Sequence of chain 52.A:
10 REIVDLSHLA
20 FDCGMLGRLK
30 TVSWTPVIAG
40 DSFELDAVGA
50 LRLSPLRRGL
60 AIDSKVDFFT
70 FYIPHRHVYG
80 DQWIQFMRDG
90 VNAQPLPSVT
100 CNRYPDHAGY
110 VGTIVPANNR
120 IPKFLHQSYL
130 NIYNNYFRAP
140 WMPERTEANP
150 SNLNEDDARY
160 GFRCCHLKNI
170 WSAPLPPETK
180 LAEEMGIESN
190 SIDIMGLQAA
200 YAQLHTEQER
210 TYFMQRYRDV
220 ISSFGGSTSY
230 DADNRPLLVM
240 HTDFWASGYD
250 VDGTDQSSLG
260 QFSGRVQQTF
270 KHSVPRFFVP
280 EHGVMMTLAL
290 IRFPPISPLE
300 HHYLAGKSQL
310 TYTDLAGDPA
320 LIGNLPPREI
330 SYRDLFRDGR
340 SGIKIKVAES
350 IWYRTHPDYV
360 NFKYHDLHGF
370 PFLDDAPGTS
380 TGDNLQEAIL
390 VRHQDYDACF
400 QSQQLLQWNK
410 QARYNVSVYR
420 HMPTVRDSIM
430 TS

A small-molecule ligand and the protein it binds are described below.
Small molecule (SMILES): Nc1ccn([C@H]2C[C@H](O)[C@@H](COP(=O)(O)O)O2)c(=O)n1

Binding-site contacts:
Ligand atom C1' contacts residue ARG10 of chain 52.A at 3.5 Å.
Ligand atom OP2 contacts residue DC1 of chain 52.G at 1.1 Å.
Ligand atom P contacts residue PHE277 of chain 52.A at 3.7 Å.
Ligand atom C5' contacts residue PHE277 of chain 52.A at 3.8 Å (hydrophobic).
Ligand atom O4' contacts residue DC1 of chain 52.G at 0.4 Å (h-bond).
Ligand atom C4' contacts residue DC1 of chain 52.G at 1.2 Å.
Ligand atom C2' contacts residue DC1 of chain 52.G at 1.4 Å.
Ligand atom OP2 contacts residue PHE277 of chain 52.A at 3.8 Å.
Ligand atom O4' contacts residue ARG10 of chain 52.A at 4.1 Å.
Ligand atom P contacts residue DC1 of chain 52.G at 0.8 Å.
Ligand atom OP1 contacts residue DC1 of chain 52.G at 0.3 Å (h-bond).
Ligand atom O5' contacts residue DC1 of chain 52.G at 1.2 Å (h-bond).
Ligand atom O3' contacts residue DC1 of chain 52.G at 1.5 Å (h-bond).
Ligand atom O4' contacts residue PHE277 of chain 52.A at 4.4 Å.
Ligand atom C3' contacts residue DC1 of chain 52.G at 1.0 Å.
Ligand atom O5' contacts residue PHE277 of chain 52.A at 4.1 Å.
Ligand atom C5' contacts residue DC1 of chain 52.G at 1.5 Å.
Ligand atom C1' contacts residue DC1 of chain 52.G at 1.4 Å.